Sequence of chain 1.Q:
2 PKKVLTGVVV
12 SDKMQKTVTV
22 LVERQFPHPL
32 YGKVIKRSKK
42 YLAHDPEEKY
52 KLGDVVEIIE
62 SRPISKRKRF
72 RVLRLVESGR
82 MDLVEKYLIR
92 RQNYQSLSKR

Binding-site contacts:
Ligand atom C24 contacts residue LYS40 of chain 1.Q at 4.4 Å.

This small molecule binds to this protein.
Small molecule (SMILES): NC[C@@H]1O[C@H](O[C@H]2[C@@H](O)[C@H](O[C@@H]3[C@@H](O)[C@H](N)C[C@H](N)[C@H]3O[C@H]3O[C@H](CO)[C@@H](O)[C@H](O)[C@H]3N)O[C@@H]2CO)[C@H](N)[C@@H](O)[C@@H]1O